Sequence of chain 1.C:
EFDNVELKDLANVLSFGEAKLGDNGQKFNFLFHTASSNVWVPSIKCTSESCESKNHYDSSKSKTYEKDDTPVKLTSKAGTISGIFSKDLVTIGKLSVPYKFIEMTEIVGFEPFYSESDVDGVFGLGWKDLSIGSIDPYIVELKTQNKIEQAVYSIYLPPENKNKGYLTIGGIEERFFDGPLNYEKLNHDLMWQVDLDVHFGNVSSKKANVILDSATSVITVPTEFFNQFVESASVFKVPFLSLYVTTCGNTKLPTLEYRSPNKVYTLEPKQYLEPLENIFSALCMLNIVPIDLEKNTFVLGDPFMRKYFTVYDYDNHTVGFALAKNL

Binding-site contacts:
Ligand atom CBB contacts residue GLU401 of chain 1.D at 3.7 Å.
Ligand atom CAL contacts residue LEU407 of chain 1.D at 3.7 Å (hydrophobic).
Ligand atom CBO contacts residue MET315 of chain 1.C at 3.8 Å (hydrophobic).
Ligand atom OAG contacts residue ALA159 of chain 1.C at 3.7 Å.
Ligand atom OAF contacts residue ALA159 of chain 1.C at 4.1 Å.
Ligand atom OAD contacts residue GLU401 of chain 1.D at 3.8 Å.
Ligand atom CAA contacts residue GLU401 of chain 1.D at 4.0 Å.
Ligand atom CBA contacts residue GLU418 of chain 1.C at 3.6 Å.
Ligand atom CA contacts residue GLU401 of chain 1.D at 3.2 Å.
Ligand atom C contacts residue GLU401 of chain 1.D at 3.8 Å.
Ligand atom CAR contacts residue LEU407 of chain 1.D at 3.7 Å (hydrophobic).
Ligand atom CAO contacts residue SER160 of chain 1.C at 4.0 Å.
Ligand atom CAO contacts residue VAL246 of chain 1.C at 4.0 Å (hydrophobic).
Ligand atom CBK contacts residue ALA159 of chain 1.C at 3.7 Å (hydrophobic).
Ligand atom CAV contacts residue MET315 of chain 1.C at 4.0 Å (hydrophobic).
Ligand atom CAW contacts residue MET315 of chain 1.C at 3.8 Å (hydrophobic).
Ligand atom CAO contacts residue PHE404 of chain 1.D at 3.9 Å (hydrophobic).
Ligand atom OAF contacts residue LEU254 of chain 1.C at 3.5 Å.
Ligand atom CAV contacts residue ILE335 of chain 1.C at 3.9 Å (hydrophobic).
Ligand atom OAD contacts residue ALA406 of chain 1.D at 3.6 Å.
Ligand atom CAQ contacts residue ALA159 of chain 1.C at 4.1 Å (hydrophobic).
Ligand atom CAN contacts residue LEU198 of chain 1.C at 4.0 Å (hydrophobic).
Ligand atom CBS contacts residue GLU401 of chain 1.D at 3.9 Å.
Ligand atom CAK contacts residue TRP164 of chain 1.C at 3.7 Å (hydrophobic).
Ligand atom CAA contacts residue ASP337 of chain 1.C at 3.5 Å.
Ligand atom NBD contacts residue GLU401 of chain 1.D at 3.1 Å (salt-bridge).
Ligand atom SBF contacts residue GLU401 of chain 1.D at 3.9 Å.
Ligand atom CBA contacts residue MET315 of chain 1.C at 4.0 Å (hydrophobic).
Ligand atom OAI contacts residue HIS157 of chain 1.C at 3.4 Å.
Ligand atom CB contacts residue GLU401 of chain 1.D at 3.8 Å.
Ligand atom CBR contacts residue ALA159 of chain 1.C at 3.7 Å (hydrophobic).
Ligand atom CBN contacts residue MET315 of chain 1.C at 3.8 Å (hydrophobic).
Ligand atom OAD contacts residue LEU407 of chain 1.D at 3.7 Å.
Ligand atom OAG contacts residue SER160 of chain 1.C at 3.1 Å (h-bond).
Ligand atom OAI contacts residue ALA159 of chain 1.C at 2.7 Å (h-bond).
Ligand atom CAK contacts residue PHE404 of chain 1.D at 3.8 Å (hydrophobic).
Ligand atom CAW contacts residue ALA159 of chain 1.C at 4.0 Å (hydrophobic).
Ligand atom CAQ contacts residue ASP337 of chain 1.C at 4.0 Å.
Ligand atom CAQ contacts residue MET315 of chain 1.C at 4.0 Å (hydrophobic).
Ligand atom CAO contacts residue TRP164 of chain 1.C at 3.8 Å (hydrophobic).

The small molecule below binds the protein below.
Small molecule (SMILES): CSC[C@H](NC(=O)Cc1ccccc1)C(=O)N[C@@H](Cc1ccccc1)[C@H](O)C(=O)N1CSC(C)(C)[C@H]1C(=O)N[C@H]1c2ccccc2C[C@H]1O

Sequence of chain 1.D:
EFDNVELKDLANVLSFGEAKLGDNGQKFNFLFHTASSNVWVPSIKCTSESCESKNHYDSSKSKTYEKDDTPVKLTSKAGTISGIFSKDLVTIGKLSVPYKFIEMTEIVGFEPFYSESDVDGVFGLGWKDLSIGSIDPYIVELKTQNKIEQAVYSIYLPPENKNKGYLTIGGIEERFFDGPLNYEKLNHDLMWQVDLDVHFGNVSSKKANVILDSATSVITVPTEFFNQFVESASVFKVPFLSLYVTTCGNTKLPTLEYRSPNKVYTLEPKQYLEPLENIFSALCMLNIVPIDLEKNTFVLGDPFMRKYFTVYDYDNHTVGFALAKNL